Binding-site contacts:
Ligand atom N4 contacts residue GLY221 of chain 1.A at 3.2 Å (h-bond).
Ligand atom N6 contacts residue CYS222 of chain 1.A at 3.6 Å.
Ligand atom N3 contacts residue CYS222 of chain 1.A at 4.0 Å.
Ligand atom C8 contacts residue ASP192 of chain 1.A at 3.5 Å.
Ligand atom N3 contacts residue GLN195 of chain 1.A at 3.9 Å.
Ligand atom C6 contacts residue CYS194 of chain 1.A at 3.9 Å (hydrophobic).
Ligand atom C3 contacts residue CYS222 of chain 1.A at 3.8 Å (hydrophobic).
Ligand atom N7 contacts residue VAL216 of chain 1.A at 3.6 Å.
Ligand atom N4 contacts residue SER193 of chain 1.A at 3.6 Å.
Ligand atom N7 contacts residue CYS194 of chain 1.A at 3.9 Å.
Ligand atom C3 contacts residue GLY221 of chain 1.A at 3.4 Å.
Ligand atom C8 contacts residue GLY221 of chain 1.A at 3.4 Å.
Ligand atom C6 contacts residue GLY219 of chain 1.A at 3.9 Å.
Ligand atom N5 contacts residue ASP192 of chain 1.A at 3.1 Å (salt-bridge).
Ligand atom O1 contacts residue TRP218 of chain 1.A at 3.9 Å.
Ligand atom C7 contacts residue GLY219 of chain 1.A at 3.6 Å.
Ligand atom N6 contacts residue GLY219 of chain 1.A at 3.8 Å.
Ligand atom N9 contacts residue GLN195 of chain 1.A at 3.5 Å.
Ligand atom C10 contacts residue GLN195 of chain 1.A at 3.6 Å.
Ligand atom N6 contacts residue SER193 of chain 1.A at 3.9 Å.
Ligand atom N6 contacts residue ASP192 of chain 1.A at 2.9 Å (salt-bridge).
Ligand atom N2 contacts residue GLY221 of chain 1.A at 3.5 Å.
Ligand atom C5 contacts residue GLN195 of chain 1.A at 3.9 Å.
Ligand atom N8 contacts residue SER198 of chain 1.A at 3.5 Å (h-bond).
Ligand atom O1 contacts residue SER193 of chain 1.A at 3.1 Å (h-bond).
Ligand atom O1 contacts residue VAL216 of chain 1.A at 4.0 Å.
Ligand atom N6 contacts residue GLY221 of chain 1.A at 2.8 Å (h-bond).
Ligand atom C8 contacts residue SER193 of chain 1.A at 3.4 Å.
Ligand atom N5 contacts residue GLY229 of chain 1.A at 3.2 Å.
Ligand atom N4 contacts residue GLY219 of chain 1.A at 3.5 Å.
Ligand atom C9 contacts residue CYS194 of chain 1.A at 3.9 Å (hydrophobic).
Ligand atom N8 contacts residue GLN195 of chain 1.A at 3.7 Å.
Ligand atom C7 contacts residue SER193 of chain 1.A at 3.9 Å.
Ligand atom C8 contacts residue GLY219 of chain 1.A at 3.6 Å.
Ligand atom N7 contacts residue SER198 of chain 1.A at 3.0 Å (h-bond).
Ligand atom C9 contacts residue SER198 of chain 1.A at 3.7 Å.
Ligand atom N7 contacts residue SER217 of chain 1.A at 3.8 Å.
Ligand atom C7 contacts residue TRP218 of chain 1.A at 3.8 Å (hydrophobic).
Ligand atom N5 contacts residue SER193 of chain 1.A at 2.9 Å (h-bond).
Ligand atom N3 contacts residue GLY221 of chain 1.A at 3.9 Å.

This protein binds this small molecule.
Small molecule (SMILES): [H]/N=C(/N)NC(=O)c1nc(-c2cnn(C)c2)c(N)nc1N

Sequence of chain 1.A:
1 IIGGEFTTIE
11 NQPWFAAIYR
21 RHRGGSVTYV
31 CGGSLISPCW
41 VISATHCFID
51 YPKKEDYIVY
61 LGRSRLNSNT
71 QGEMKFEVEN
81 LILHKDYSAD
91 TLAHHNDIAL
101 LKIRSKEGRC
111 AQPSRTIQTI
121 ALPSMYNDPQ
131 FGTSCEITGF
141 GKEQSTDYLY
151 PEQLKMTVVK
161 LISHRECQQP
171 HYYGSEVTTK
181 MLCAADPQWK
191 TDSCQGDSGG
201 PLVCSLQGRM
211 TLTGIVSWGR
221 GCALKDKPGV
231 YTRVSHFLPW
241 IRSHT